Sequence of chain 1.E:
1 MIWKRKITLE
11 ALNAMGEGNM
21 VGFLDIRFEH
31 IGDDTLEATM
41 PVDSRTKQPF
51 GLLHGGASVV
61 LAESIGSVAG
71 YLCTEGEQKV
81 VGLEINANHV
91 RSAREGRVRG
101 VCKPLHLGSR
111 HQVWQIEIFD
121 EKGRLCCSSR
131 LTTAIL

The protein below binds the small molecule below.
Small molecule (SMILES): CCCCCCCCCC(=O)CSCCNC(=O)CCNC(=O)[C@H](O)C(C)(C)CO[P](=O)(O)O[P](=O)(O)OC[C@H]1O[C@H](n2cnc3c(N)ncnc32)[C@@H](O)[C@H]1OP(=O)(O)O

Binding-site contacts:
Ligand atom P2A contacts residue HIS106 of chain 1.E at 3.9 Å.
Ligand atom CCP contacts residue HIS106 of chain 1.E at 4.1 Å.
Ligand atom C5B contacts residue SER109 of chain 1.E at 3.6 Å.
Ligand atom O2A contacts residue HIS106 of chain 1.E at 4.4 Å.
Ligand atom O4A contacts residue HIS111 of chain 1.E at 2.9 Å (h-bond).
Ligand atom O6A contacts residue HIS111 of chain 1.E at 4.1 Å.
Ligand atom P2A contacts residue GLY108 of chain 1.E at 4.0 Å.
Ligand atom O2A contacts residue GLY108 of chain 1.E at 3.8 Å.
Ligand atom O3A contacts residue GLY108 of chain 1.E at 3.4 Å.
Ligand atom O5A contacts residue SER109 of chain 1.E at 2.7 Å (h-bond).
Ligand atom O4A contacts residue ARG110 of chain 1.E at 3.3 Å (salt-bridge).
Ligand atom P1A contacts residue HIS106 of chain 1.E at 3.9 Å.
Ligand atom P1A contacts residue SER109 of chain 1.E at 4.5 Å.
Ligand atom OAP contacts residue HIS106 of chain 1.E at 3.5 Å (h-bond).
Ligand atom P2A contacts residue ARG110 of chain 1.E at 4.0 Å.
Ligand atom O4A contacts residue GLY108 of chain 1.E at 3.7 Å.
Ligand atom O5A contacts residue GLY108 of chain 1.E at 4.2 Å.
Ligand atom O3A contacts residue HIS106 of chain 1.E at 3.0 Å (h-bond).
Ligand atom O3A contacts residue SER109 of chain 1.E at 3.8 Å.
Ligand atom O5A contacts residue ARG110 of chain 1.E at 3.5 Å (salt-bridge).
Ligand atom O4A contacts residue SER109 of chain 1.E at 3.7 Å.
Ligand atom OAP contacts residue HIS111 of chain 1.E at 3.0 Å.
Ligand atom P2A contacts residue SER109 of chain 1.E at 3.8 Å.
Ligand atom O5B contacts residue SER109 of chain 1.E at 4.5 Å.
Ligand atom CCP contacts residue HIS111 of chain 1.E at 3.2 Å.
Ligand atom O1A contacts residue HIS106 of chain 1.E at 3.4 Å.
Ligand atom C4B contacts residue SER109 of chain 1.E at 3.8 Å.
Ligand atom CEP contacts residue HIS111 of chain 1.E at 3.9 Å.
Ligand atom CAP contacts residue HIS106 of chain 1.E at 4.3 Å.
Ligand atom O2A contacts residue SER109 of chain 1.E at 4.0 Å.
Ligand atom O6A contacts residue HIS106 of chain 1.E at 4.5 Å.
Ligand atom P1A contacts residue GLY108 of chain 1.E at 4.2 Å.
Ligand atom CAP contacts residue HIS111 of chain 1.E at 4.1 Å.
Ligand atom O4A contacts residue HIS106 of chain 1.E at 3.8 Å.
Ligand atom CBP contacts residue HIS111 of chain 1.E at 4.0 Å.
Ligand atom C8A contacts residue SER109 of chain 1.E at 4.0 Å.
Ligand atom O4B contacts residue SER109 of chain 1.E at 3.3 Å (h-bond).
Ligand atom P2A contacts residue HIS111 of chain 1.E at 4.0 Å.